Binding-site contacts:
Ligand atom C8 contacts residue MET216 of chain 17.A at 3.9 Å (hydrophobic).
Ligand atom OXT contacts residue TYR210 of chain 17.A at 3.0 Å (h-bond).
Ligand atom O contacts residue TYR192 of chain 17.A at 3.9 Å.
Ligand atom O contacts residue LEU107 of chain 17.A at 4.4 Å.
Ligand atom CA2 contacts residue PHE115 of chain 17.A at 4.3 Å (hydrophobic).
Ligand atom C8 contacts residue TYR192 of chain 17.A at 3.6 Å (hydrophobic).
Ligand atom C2 contacts residue ILE95 of chain 17.A at 3.8 Å (hydrophobic).
Ligand atom C5 contacts residue ILE183 of chain 17.A at 4.4 Å (hydrophobic).
Ligand atom C5 contacts residue PHE240 of chain 17.A at 4.1 Å (hydrophobic).
Ligand atom C contacts residue ASN194 of chain 17.A at 4.0 Å.
Ligand atom N contacts residue TYR146 of chain 17.A at 4.1 Å.
Ligand atom C9 contacts residue PHE240 of chain 17.A at 4.1 Å (hydrophobic).
Ligand atom O contacts residue ASN194 of chain 17.A at 3.0 Å (h-bond).
Ligand atom OXT contacts residue MET216 of chain 17.A at 4.2 Å.
Ligand atom C7 contacts residue ILE95 of chain 17.A at 4.3 Å (hydrophobic).
Ligand atom N contacts residue ILE219 of chain 17.A at 4.0 Å.
Ligand atom C contacts residue TYR192 of chain 17.A at 4.2 Å (hydrophobic).
Ligand atom C6 contacts residue ILE95 of chain 17.A at 4.1 Å (hydrophobic).
Ligand atom O contacts residue VAL113 of chain 17.A at 4.0 Å.
Ligand atom C4 contacts residue ILE95 of chain 17.A at 4.0 Å (hydrophobic).
Ligand atom C1 contacts residue ILE183 of chain 17.A at 4.2 Å (hydrophobic).
Ligand atom N contacts residue MET181 of chain 17.A at 3.9 Å.
Ligand atom C10 contacts residue TYR192 of chain 17.A at 4.3 Å (hydrophobic).
Ligand atom C3 contacts residue ILE95 of chain 17.A at 4.2 Å (hydrophobic).
Ligand atom C7 contacts residue PHE240 of chain 17.A at 3.9 Å (hydrophobic).
Ligand atom C1 contacts residue VAL119 of chain 17.A at 4.2 Å (hydrophobic).
Ligand atom C contacts residue TYR210 of chain 17.A at 4.1 Å (hydrophobic).
Ligand atom C3 contacts residue ILE183 of chain 17.A at 3.7 Å (hydrophobic).
Ligand atom C1 contacts residue ILE219 of chain 17.A at 4.1 Å (hydrophobic).
Ligand atom C4 contacts residue ILE183 of chain 17.A at 4.2 Å (hydrophobic).
Ligand atom C7 contacts residue VAL117 of chain 17.A at 4.3 Å (hydrophobic).
Ligand atom C10 contacts residue MET216 of chain 17.A at 3.6 Å (hydrophobic).
Ligand atom C2 contacts residue ILE183 of chain 17.A at 4.2 Å (hydrophobic).
Ligand atom C2 contacts residue TYR146 of chain 17.A at 3.9 Å (hydrophobic).
Ligand atom C5 contacts residue ILE95 of chain 17.A at 3.8 Å (hydrophobic).
Ligand atom OXT contacts residue ASN194 of chain 17.A at 4.3 Å.
Ligand atom C9 contacts residue TYR192 of chain 17.A at 4.1 Å (hydrophobic).
Ligand atom C7 contacts residue TYR192 of chain 17.A at 4.4 Å (hydrophobic).
Ligand atom C6 contacts residue TYR192 of chain 17.A at 4.4 Å (hydrophobic).
Ligand atom C9 contacts residue PHE115 of chain 17.A at 4.1 Å (hydrophobic).

This small molecule binds to this protein.
Small molecule (SMILES): NCCCCCCCCCCCC(=O)O

Sequence of chain 17.A:
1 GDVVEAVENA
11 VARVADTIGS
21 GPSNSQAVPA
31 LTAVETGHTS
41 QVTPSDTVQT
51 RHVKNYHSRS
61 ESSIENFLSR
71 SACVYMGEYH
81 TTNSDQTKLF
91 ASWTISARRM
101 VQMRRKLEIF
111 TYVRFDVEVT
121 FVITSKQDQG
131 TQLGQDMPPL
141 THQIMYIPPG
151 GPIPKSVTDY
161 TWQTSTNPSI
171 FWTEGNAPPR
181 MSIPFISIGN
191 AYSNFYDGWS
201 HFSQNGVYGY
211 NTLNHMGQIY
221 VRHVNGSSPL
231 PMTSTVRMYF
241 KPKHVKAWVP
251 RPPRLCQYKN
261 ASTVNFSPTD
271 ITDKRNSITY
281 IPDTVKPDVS